A protein and the small-molecule ligand that binds it are described below.
Small molecule (SMILES): CC(C)(C)c1cc(NC(=O)Nc2ccc3ccccc3c2)n(CC(=O)N2CCS(=O)(=O)CC2)n1

Binding-site contacts:
Ligand atom C11 contacts residue GLU77 of chain 1.A at 3.5 Å.
Ligand atom C26 contacts residue ALA57 of chain 1.A at 3.5 Å (hydrophobic).
Ligand atom C22 contacts residue MET84 of chain 1.A at 3.7 Å (hydrophobic).
Ligand atom C26 contacts residue LYS59 of chain 1.A at 3.6 Å.
Ligand atom C27 contacts residue LEU110 of chain 1.A at 3.7 Å (hydrophobic).
Ligand atom C15 contacts residue ASP174 of chain 1.A at 3.6 Å.
Ligand atom C25 contacts residue LYS59 of chain 1.A at 3.7 Å.
Ligand atom N3 contacts residue ASP174 of chain 1.A at 3.5 Å.
Ligand atom C25 contacts residue ALA57 of chain 1.A at 3.5 Å (hydrophobic).
Ligand atom C23 contacts residue HIS154 of chain 1.A at 3.6 Å.
Ligand atom C11 contacts residue ASP174 of chain 1.A at 3.2 Å.
Ligand atom N20 contacts residue ASP174 of chain 1.A at 3.5 Å (salt-bridge).
Ligand atom C27 contacts residue LYS59 of chain 1.A at 3.7 Å.
Ligand atom C26 contacts residue THR112 of chain 1.A at 3.7 Å.
Ligand atom O10 contacts residue LEU80 of chain 1.A at 3.7 Å.
Ligand atom N3 contacts residue LEU80 of chain 1.A at 3.8 Å.
Ligand atom O33 contacts residue ARG73 of chain 1.A at 3.7 Å.
Ligand atom N12 contacts residue GLU77 of chain 1.A at 2.7 Å (salt-bridge).
Ligand atom C32 contacts residue ARG76 of chain 1.A at 3.8 Å.
Ligand atom C31 contacts residue ARG73 of chain 1.A at 3.3 Å.
Ligand atom C19 contacts residue LEU81 of chain 1.A at 3.8 Å (hydrophobic).
Ligand atom C14 contacts residue GLU77 of chain 1.A at 3.5 Å.
Ligand atom C19 contacts residue GLU77 of chain 1.A at 3.8 Å.
Ligand atom O34 contacts residue ARG73 of chain 1.A at 3.2 Å.
Ligand atom C14 contacts residue ILE90 of chain 1.A at 3.7 Å (hydrophobic).
Ligand atom C26 contacts residue LEU110 of chain 1.A at 3.5 Å (hydrophobic).
Ligand atom N12 contacts residue ASP174 of chain 1.A at 3.7 Å.
Ligand atom O13 contacts residue LEU173 of chain 1.A at 3.6 Å.
Ligand atom C18 contacts residue ILE90 of chain 1.A at 3.8 Å (hydrophobic).
Ligand atom N4 contacts residue LEU80 of chain 1.A at 3.5 Å.
Ligand atom C19 contacts residue ILE90 of chain 1.A at 3.6 Å (hydrophobic).
Ligand atom N20 contacts residue GLU77 of chain 1.A at 3.4 Å (salt-bridge).
Ligand atom O13 contacts residue ASP174 of chain 1.A at 2.9 Å (salt-bridge).
Ligand atom C25 contacts residue THR112 of chain 1.A at 3.8 Å.
Ligand atom C7 contacts residue ASP174 of chain 1.A at 3.6 Å.
Ligand atom C32 contacts residue GLU77 of chain 1.A at 3.8 Å.
Ligand atom O33 contacts residue ARG76 of chain 1.A at 2.7 Å (salt-bridge).
Ligand atom O10 contacts residue GLU77 of chain 1.A at 3.3 Å.
Ligand atom O13 contacts residue ILE90 of chain 1.A at 3.6 Å.
Ligand atom C6 contacts residue ASP174 of chain 1.A at 3.6 Å.

Sequence of chain 1.A:
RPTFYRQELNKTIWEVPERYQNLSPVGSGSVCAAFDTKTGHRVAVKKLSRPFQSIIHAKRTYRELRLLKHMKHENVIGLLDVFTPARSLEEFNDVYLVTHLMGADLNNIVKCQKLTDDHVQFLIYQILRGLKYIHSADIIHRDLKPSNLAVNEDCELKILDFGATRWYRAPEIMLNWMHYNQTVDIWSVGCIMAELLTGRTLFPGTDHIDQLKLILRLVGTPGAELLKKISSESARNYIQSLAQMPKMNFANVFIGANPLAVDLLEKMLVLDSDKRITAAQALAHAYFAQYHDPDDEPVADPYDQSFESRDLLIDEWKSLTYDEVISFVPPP